Sequence of chain 1.B:
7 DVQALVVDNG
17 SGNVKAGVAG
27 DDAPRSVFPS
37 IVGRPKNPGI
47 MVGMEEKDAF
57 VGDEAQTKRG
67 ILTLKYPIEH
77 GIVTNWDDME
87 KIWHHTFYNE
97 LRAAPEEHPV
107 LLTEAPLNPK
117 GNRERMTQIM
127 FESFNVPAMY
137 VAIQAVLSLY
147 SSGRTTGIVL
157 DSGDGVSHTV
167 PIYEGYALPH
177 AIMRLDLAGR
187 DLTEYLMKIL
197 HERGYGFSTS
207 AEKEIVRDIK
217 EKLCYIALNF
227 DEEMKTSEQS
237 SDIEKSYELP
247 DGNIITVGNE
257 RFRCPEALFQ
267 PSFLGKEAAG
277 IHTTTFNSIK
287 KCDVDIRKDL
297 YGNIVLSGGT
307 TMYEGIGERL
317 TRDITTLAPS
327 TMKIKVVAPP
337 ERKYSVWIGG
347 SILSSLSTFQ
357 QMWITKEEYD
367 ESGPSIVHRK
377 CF

A small-molecule ligand and the protein it binds are described below.
Small molecule (SMILES): C/C1=C\[C@H](C)C[C@H](C)OC(=O)C[C@H](c2ccc(O)cc2)NC(=O)[C@@H](Cc2c(Br)[nH]c3ccccc23)N(C)C(=O)[C@H](C)NC(=O)[C@@H](C)C1

Sequence of chain 1.C:
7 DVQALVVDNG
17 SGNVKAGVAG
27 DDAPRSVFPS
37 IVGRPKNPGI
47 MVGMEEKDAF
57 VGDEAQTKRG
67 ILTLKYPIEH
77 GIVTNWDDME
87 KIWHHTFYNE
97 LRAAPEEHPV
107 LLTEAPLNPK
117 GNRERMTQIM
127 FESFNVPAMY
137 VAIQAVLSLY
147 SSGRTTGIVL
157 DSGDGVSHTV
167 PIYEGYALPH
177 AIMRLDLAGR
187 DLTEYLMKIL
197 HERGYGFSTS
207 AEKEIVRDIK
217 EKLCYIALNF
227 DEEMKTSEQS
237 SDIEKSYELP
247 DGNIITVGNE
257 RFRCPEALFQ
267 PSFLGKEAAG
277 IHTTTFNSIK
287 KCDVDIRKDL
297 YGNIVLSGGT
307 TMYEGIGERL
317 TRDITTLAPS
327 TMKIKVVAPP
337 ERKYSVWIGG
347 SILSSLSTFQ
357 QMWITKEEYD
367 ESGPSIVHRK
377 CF

Sequence of chain 1.E:
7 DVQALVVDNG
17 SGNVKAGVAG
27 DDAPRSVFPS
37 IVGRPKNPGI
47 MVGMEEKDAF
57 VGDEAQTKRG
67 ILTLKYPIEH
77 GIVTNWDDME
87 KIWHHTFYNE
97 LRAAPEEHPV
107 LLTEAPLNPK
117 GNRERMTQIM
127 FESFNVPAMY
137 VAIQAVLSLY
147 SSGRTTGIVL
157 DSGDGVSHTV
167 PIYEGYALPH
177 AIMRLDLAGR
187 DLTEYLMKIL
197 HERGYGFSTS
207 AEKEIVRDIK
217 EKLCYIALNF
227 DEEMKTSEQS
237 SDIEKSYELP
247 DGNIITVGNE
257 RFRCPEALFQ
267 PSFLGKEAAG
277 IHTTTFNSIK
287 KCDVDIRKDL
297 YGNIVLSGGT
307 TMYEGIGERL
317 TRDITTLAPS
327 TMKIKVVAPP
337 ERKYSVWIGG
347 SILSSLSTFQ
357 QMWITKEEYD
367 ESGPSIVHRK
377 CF

Binding-site contacts:
Ligand atom C34 contacts residue ARG199 of chain 1.E at 3.7 Å.
Ligand atom C22 contacts residue ILE78 of chain 1.B at 3.4 Å (hydrophobic).
Ligand atom C28 contacts residue ASP182 of chain 1.B at 3.9 Å.
Ligand atom C35 contacts residue ILE250 of chain 1.E at 3.7 Å (hydrophobic).
Ligand atom C26 contacts residue ARG180 of chain 1.B at 3.9 Å.
Ligand atom O contacts residue TYR201 of chain 1.E at 3.5 Å.
Ligand atom C6 contacts residue GLY200 of chain 1.E at 3.6 Å.
Ligand atom C5 contacts residue GLY200 of chain 1.E at 3.7 Å.
Ligand atom C9 contacts residue GLY202 of chain 1.E at 4.0 Å.
Ligand atom C13 contacts residue LEU245 of chain 1.E at 3.6 Å (hydrophobic).
Ligand atom O3 contacts residue GLY202 of chain 1.E at 2.9 Å (h-bond).
Ligand atom C24 contacts residue GLY200 of chain 1.E at 4.0 Å.
Ligand atom C31 contacts residue ILE78 of chain 1.B at 4.0 Å (hydrophobic).
Ligand atom C7 contacts residue GLY200 of chain 1.E at 3.5 Å.
Ligand atom C12 contacts residue GLY202 of chain 1.E at 3.8 Å.
Ligand atom C5 contacts residue TYR201 of chain 1.E at 4.0 Å (hydrophobic).
Ligand atom C23 contacts residue ILE78 of chain 1.B at 3.5 Å (hydrophobic).
Ligand atom C24 contacts residue PRO115 of chain 1.B at 3.8 Å (hydrophobic).
Ligand atom C18 contacts residue GLY202 of chain 1.E at 3.9 Å.
Ligand atom C29 contacts residue GLY200 of chain 1.E at 4.0 Å.
Ligand atom C27 contacts residue ASP182 of chain 1.B at 4.0 Å.
Ligand atom C23 contacts residue GLY200 of chain 1.E at 3.6 Å.
Ligand atom C11 contacts residue GLY202 of chain 1.E at 3.8 Å.
Ligand atom C21 contacts residue ILE78 of chain 1.B at 3.6 Å (hydrophobic).
Ligand atom C20 contacts residue ILE78 of chain 1.B at 3.8 Å (hydrophobic).
Ligand atom C16 contacts residue TYR201 of chain 1.E at 3.7 Å (hydrophobic).
Ligand atom N2 contacts residue GLY202 of chain 1.E at 3.4 Å (h-bond).
Ligand atom C17 contacts residue GLU208 of chain 1.E at 3.2 Å.
Ligand atom O3 contacts residue TYR201 of chain 1.E at 3.8 Å.
Ligand atom N contacts residue GLY200 of chain 1.E at 2.6 Å (h-bond).
Ligand atom O5 contacts residue PRO115 of chain 1.B at 4.0 Å.
Ligand atom C25 contacts residue LEU113 of chain 1.B at 4.0 Å (hydrophobic).
Ligand atom O3 contacts residue GLY200 of chain 1.E at 3.5 Å (h-bond).
Ligand atom C27 contacts residue ILE78 of chain 1.B at 4.1 Å (hydrophobic).
Ligand atom N3 contacts residue ASP182 of chain 1.B at 3.0 Å (salt-bridge).
Ligand atom C14 contacts residue LEU245 of chain 1.E at 3.9 Å (hydrophobic).
Ligand atom BR contacts residue HIS76 of chain 1.B at 3.5 Å.
Ligand atom BR contacts residue ASP182 of chain 1.B at 4.1 Å.
Ligand atom C8 contacts residue GLY200 of chain 1.E at 3.4 Å.
Ligand atom C33 contacts residue ARG199 of chain 1.E at 3.8 Å.